Sequence of chain 4.A:
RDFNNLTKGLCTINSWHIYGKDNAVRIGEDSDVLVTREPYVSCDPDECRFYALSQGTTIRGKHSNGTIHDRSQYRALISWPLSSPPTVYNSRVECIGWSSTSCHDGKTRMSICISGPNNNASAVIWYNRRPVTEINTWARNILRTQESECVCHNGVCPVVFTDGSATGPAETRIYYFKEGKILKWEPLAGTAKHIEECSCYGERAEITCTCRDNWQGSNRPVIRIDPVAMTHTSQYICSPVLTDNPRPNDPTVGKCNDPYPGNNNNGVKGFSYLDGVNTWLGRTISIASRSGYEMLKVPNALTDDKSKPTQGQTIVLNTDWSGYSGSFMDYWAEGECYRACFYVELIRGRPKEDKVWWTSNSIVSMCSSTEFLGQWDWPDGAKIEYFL

Sequence of chain 3.A:
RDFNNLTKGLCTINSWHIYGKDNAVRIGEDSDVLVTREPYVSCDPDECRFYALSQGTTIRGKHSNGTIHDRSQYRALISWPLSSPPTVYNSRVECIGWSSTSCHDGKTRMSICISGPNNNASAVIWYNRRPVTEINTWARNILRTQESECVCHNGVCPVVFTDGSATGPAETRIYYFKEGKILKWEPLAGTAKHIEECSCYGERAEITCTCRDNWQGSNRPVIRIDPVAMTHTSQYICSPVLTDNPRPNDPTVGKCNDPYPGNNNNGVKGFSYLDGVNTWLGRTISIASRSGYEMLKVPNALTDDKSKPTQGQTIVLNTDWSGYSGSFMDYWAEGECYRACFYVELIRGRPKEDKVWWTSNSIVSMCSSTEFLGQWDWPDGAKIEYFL

Binding-site contacts:
Ligand atom O2 contacts residue GLY312 of chain 3.A at 3.0 Å.
Ligand atom O6 contacts residue LYS308 of chain 3.A at 3.1 Å (salt-bridge).
Ligand atom O5 contacts residue ASN120 of chain 4.A at 2.4 Å (h-bond).
Ligand atom O6 contacts residue GLN375 of chain 3.A at 3.4 Å.
Ligand atom C2 contacts residue ASN120 of chain 4.A at 2.4 Å.
Ligand atom O3 contacts residue ARG283 of chain 3.A at 2.8 Å (salt-bridge).
Ligand atom C7 contacts residue ASN120 of chain 4.A at 3.5 Å.
Ligand atom O4 contacts residue GLU294 of chain 3.A at 2.8 Å (salt-bridge).
Ligand atom C6 contacts residue ILE285 of chain 3.A at 3.6 Å (hydrophobic).
Ligand atom O5 contacts residue ASP250 of chain 3.A at 3.5 Å (salt-bridge).
Ligand atom C6 contacts residue MAN1 of chain 4.C at 2.9 Å.
Ligand atom O3 contacts residue GLY312 of chain 3.A at 3.1 Å (h-bond).
Ligand atom O6 contacts residue THR310 of chain 3.A at 3.6 Å (h-bond).
Ligand atom O6 contacts residue ASP250 of chain 3.A at 2.5 Å (salt-bridge).
Ligand atom O5 contacts residue GLN375 of chain 3.A at 3.4 Å (h-bond).
Ligand atom C7 contacts residue ARG140 of chain 4.A at 3.6 Å.
Ligand atom C1 contacts residue ASN120 of chain 4.A at 1.4 Å.
Ligand atom C3 contacts residue GLU294 of chain 3.A at 3.3 Å.
Ligand atom C4 contacts residue GLU294 of chain 3.A at 3.4 Å.
Ligand atom C8 contacts residue ARG140 of chain 4.A at 3.2 Å.
Ligand atom C6 contacts residue ASP250 of chain 3.A at 3.6 Å.
Ligand atom O3 contacts residue GLU294 of chain 3.A at 2.6 Å (salt-bridge).
Ligand atom O2 contacts residue LEU296 of chain 3.A at 3.3 Å.
Ligand atom O3 contacts residue ASP250 of chain 3.A at 2.9 Å (salt-bridge).
Ligand atom C6 contacts residue PRO309 of chain 3.A at 3.7 Å (hydrophobic).
Ligand atom O2 contacts residue ASN249 of chain 3.A at 3.0 Å (h-bond).
Ligand atom O3 contacts residue ASN249 of chain 3.A at 2.7 Å (h-bond).
Ligand atom O6 contacts residue MAN1 of chain 4.C at 2.6 Å (h-bond).
Ligand atom C3 contacts residue GLY312 of chain 3.A at 3.2 Å.
Ligand atom O6 contacts residue ILE285 of chain 3.A at 2.8 Å (h-bond).
Ligand atom O3 contacts residue GLN311 of chain 3.A at 3.3 Å.
Ligand atom O4 contacts residue ILE287 of chain 3.A at 3.3 Å.
Ligand atom C5 contacts residue ASN120 of chain 4.A at 3.6 Å.
Ligand atom C8 contacts residue ASN119 of chain 4.A at 3.4 Å.
Ligand atom O4 contacts residue GLY312 of chain 3.A at 3.6 Å.
Ligand atom C6 contacts residue LEU373 of chain 3.A at 3.5 Å (hydrophobic).
Ligand atom N2 contacts residue ARG140 of chain 4.A at 3.2 Å (salt-bridge).
Ligand atom N2 contacts residue ASN120 of chain 4.A at 2.7 Å (h-bond).
Ligand atom O4 contacts residue ARG247 of chain 3.A at 3.2 Å (salt-bridge).
Ligand atom O5 contacts residue GLY374 of chain 3.A at 3.2 Å.

This protein binds this small molecule.
Small molecule (SMILES): CC(=O)N[C@H]1[C@H](O[C@H]2[C@H](O)[C@@H](NC(C)=O)CO[C@@H]2CO)O[C@H](CO)[C@@H](O[C@@H]2O[C@H](CO)[C@@H](O)[C@H](O[C@H]3O[C@H](CO)[C@@H](O)[C@H](O)[C@@H]3O[C@H]3O[C@H](CO)[C@@H](O)[C@H](O)[C@@H]3O[C@H]3O[C@H](CO)[C@@H](O)[C@H](O)[C@@H]3O)[C@@H]2O)[C@@H]1O